The protein below binds the small molecule below.
Small molecule (SMILES): CC(=O)N[C@H]1[C@H](O[C@H]2[C@H](O)[C@@H](NC(C)=O)CO[C@@H]2CO)O[C@H](CO)[C@@H](O)[C@@H]1O

Sequence of chain 52.Y:
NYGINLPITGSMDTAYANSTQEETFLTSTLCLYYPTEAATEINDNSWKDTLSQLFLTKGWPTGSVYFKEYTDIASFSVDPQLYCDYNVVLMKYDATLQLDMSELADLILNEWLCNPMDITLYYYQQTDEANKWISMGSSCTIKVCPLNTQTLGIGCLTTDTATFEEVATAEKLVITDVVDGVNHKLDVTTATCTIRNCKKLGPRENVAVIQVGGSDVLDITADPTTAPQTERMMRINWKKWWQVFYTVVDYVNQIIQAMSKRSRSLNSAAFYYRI

Binding-site contacts:
Ligand atom O6 contacts residue ASN19 of chain 52.Y at 4.4 Å.
Ligand atom C1 contacts residue ASN19 of chain 52.Y at 1.9 Å.
Ligand atom C6 contacts residue ASN19 of chain 52.Y at 4.1 Å.
Ligand atom C5 contacts residue ASN19 of chain 52.Y at 3.3 Å.
Ligand atom C8 contacts residue TYR17 of chain 52.Y at 4.0 Å (hydrophobic).
Ligand atom O7 contacts residue ASN19 of chain 52.Y at 4.4 Å.
Ligand atom C2 contacts residue ASN19 of chain 52.Y at 3.4 Å.
Ligand atom N2 contacts residue ASN19 of chain 52.Y at 4.0 Å.
Ligand atom C3 contacts residue ASN19 of chain 52.Y at 4.4 Å.
Ligand atom O5 contacts residue ASN19 of chain 52.Y at 2.2 Å (h-bond).
Ligand atom C4 contacts residue ASN19 of chain 52.Y at 4.5 Å.